Sequence of chain 1.A:
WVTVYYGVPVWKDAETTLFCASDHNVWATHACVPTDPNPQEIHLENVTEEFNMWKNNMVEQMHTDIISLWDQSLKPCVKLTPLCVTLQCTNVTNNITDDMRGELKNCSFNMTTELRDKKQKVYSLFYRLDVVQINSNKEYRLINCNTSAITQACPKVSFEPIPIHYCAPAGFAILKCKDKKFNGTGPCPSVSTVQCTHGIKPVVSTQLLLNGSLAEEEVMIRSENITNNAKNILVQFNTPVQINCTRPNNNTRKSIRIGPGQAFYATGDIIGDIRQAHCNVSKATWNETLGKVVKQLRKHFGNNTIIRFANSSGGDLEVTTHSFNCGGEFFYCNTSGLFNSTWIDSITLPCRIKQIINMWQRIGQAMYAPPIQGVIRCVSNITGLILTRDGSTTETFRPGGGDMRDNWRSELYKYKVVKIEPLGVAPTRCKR

This small molecule binds to this protein.
Small molecule (SMILES): CC(=O)N[C@@H]1[C@@H](O)[C@H](O)[C@@H](CO)O[C@H]1O

Binding-site contacts:
Ligand atom C2 contacts residue SER368 of chain 1.A at 4.2 Å.
Ligand atom C1 contacts residue ASN367 of chain 1.A at 1.4 Å.
Ligand atom O3 contacts residue NAG1 of chain 1.H at 4.3 Å.
Ligand atom C4 contacts residue NAG2 of chain 1.H at 4.3 Å.
Ligand atom C8 contacts residue SER368 of chain 1.A at 3.2 Å.
Ligand atom O4 contacts residue NAG2 of chain 1.H at 4.0 Å.
Ligand atom C8 contacts residue SER369 of chain 1.A at 3.9 Å.
Ligand atom C7 contacts residue SER368 of chain 1.A at 3.8 Å.
Ligand atom C8 contacts residue NAG1 of chain 1.H at 4.4 Å.
Ligand atom C2 contacts residue ASN367 of chain 1.A at 2.3 Å.
Ligand atom C7 contacts residue ASN367 of chain 1.A at 3.6 Å.
Ligand atom C8 contacts residue THR376 of chain 1.A at 3.8 Å.
Ligand atom C5 contacts residue ASN367 of chain 1.A at 3.6 Å.
Ligand atom C3 contacts residue ASN367 of chain 1.A at 3.6 Å.
Ligand atom C1 contacts residue SER368 of chain 1.A at 4.1 Å.
Ligand atom O7 contacts residue NAG1 of chain 1.H at 3.0 Å (h-bond).
Ligand atom N2 contacts residue ASN367 of chain 1.A at 2.8 Å (h-bond).
Ligand atom O7 contacts residue ASN367 of chain 1.A at 3.9 Å.
Ligand atom N2 contacts residue SER368 of chain 1.A at 3.2 Å (h-bond).
Ligand atom C7 contacts residue NAG1 of chain 1.H at 4.2 Å.
Ligand atom O5 contacts residue ASN367 of chain 1.A at 2.4 Å (h-bond).
Ligand atom C4 contacts residue ASN367 of chain 1.A at 4.1 Å.